Sequence of chain 2.B:
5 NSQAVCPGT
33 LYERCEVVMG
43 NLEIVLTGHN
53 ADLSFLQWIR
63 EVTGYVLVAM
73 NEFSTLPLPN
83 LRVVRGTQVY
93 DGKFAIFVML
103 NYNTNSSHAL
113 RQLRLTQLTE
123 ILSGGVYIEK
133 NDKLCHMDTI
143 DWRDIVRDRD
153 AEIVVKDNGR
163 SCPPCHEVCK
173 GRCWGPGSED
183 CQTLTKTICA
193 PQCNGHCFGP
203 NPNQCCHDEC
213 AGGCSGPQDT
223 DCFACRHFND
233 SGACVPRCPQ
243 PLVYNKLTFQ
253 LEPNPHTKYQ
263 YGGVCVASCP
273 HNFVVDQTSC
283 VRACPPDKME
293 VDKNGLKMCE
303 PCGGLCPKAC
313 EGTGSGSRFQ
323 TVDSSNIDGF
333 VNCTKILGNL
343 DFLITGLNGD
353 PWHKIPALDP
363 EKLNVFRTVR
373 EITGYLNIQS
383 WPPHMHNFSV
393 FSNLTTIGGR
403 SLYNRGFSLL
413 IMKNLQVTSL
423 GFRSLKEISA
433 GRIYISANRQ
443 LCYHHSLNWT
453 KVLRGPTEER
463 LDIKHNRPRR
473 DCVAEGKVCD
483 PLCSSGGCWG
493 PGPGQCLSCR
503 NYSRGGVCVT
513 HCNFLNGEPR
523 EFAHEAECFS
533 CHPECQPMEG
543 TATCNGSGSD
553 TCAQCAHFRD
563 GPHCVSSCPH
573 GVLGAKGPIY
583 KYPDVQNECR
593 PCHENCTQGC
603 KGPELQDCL

Binding-site contacts:
Ligand atom O6 contacts residue HIS595 of chain 2.B at 3.1 Å.
Ligand atom O6 contacts residue GLU596 of chain 2.B at 4.4 Å.
Ligand atom O7 contacts residue LEU607 of chain 2.B at 4.0 Å.
Ligand atom C8 contacts residue ASN597 of chain 2.B at 4.2 Å.
Ligand atom C2 contacts residue ASN597 of chain 2.B at 2.5 Å.
Ligand atom C5 contacts residue ASN597 of chain 2.B at 3.5 Å.
Ligand atom C1 contacts residue ASN597 of chain 2.B at 1.4 Å.
Ligand atom O3 contacts residue ASN597 of chain 2.B at 2.8 Å (h-bond).
Ligand atom C7 contacts residue LEU607 of chain 2.B at 4.2 Å (hydrophobic).
Ligand atom C6 contacts residue HIS595 of chain 2.B at 4.0 Å.
Ligand atom C3 contacts residue ASN597 of chain 2.B at 3.0 Å.
Ligand atom O5 contacts residue HIS595 of chain 2.B at 4.1 Å.
Ligand atom O6 contacts residue ASN597 of chain 2.B at 4.4 Å.
Ligand atom C4 contacts residue ASN597 of chain 2.B at 3.6 Å.
Ligand atom C7 contacts residue ASN597 of chain 2.B at 4.5 Å.
Ligand atom O5 contacts residue ASN597 of chain 2.B at 2.4 Å (h-bond).
Ligand atom N2 contacts residue ASN597 of chain 2.B at 3.8 Å.
Ligand atom C8 contacts residue LEU607 of chain 2.B at 4.2 Å (hydrophobic).

This protein binds this small molecule.
Small molecule (SMILES): CC(=O)N[C@@H]1[C@@H](O)[C@H](O)[C@@H](CO)O[C@H]1O